The small molecule below binds the protein below.
Small molecule (SMILES): [H]/N=C(\N)N[C@H]1C=C(C(=O)O)O[C@@H]([C@H](O)[C@H](O)CO)[C@@H]1NC(C)=O

Binding-site contacts:
Ligand atom C3 contacts residue TYR324 of chain 3.A at 3.0 Å (hydrophobic).
Ligand atom O1A contacts residue ARG290 of chain 3.A at 2.8 Å (salt-bridge).
Ligand atom C11 contacts residue TRP98 of chain 3.A at 3.8 Å (hydrophobic).
Ligand atom O10 contacts residue ASP70 of chain 3.A at 3.3 Å.
Ligand atom CZ contacts residue GLU38 of chain 3.A at 3.6 Å.
Ligand atom C1 contacts residue TYR324 of chain 3.A at 3.0 Å (hydrophobic).
Ligand atom C11 contacts residue ILE142 of chain 3.A at 3.6 Å (hydrophobic).
Ligand atom C9 contacts residue ALA166 of chain 3.A at 3.7 Å (hydrophobic).
Ligand atom NH2 contacts residue ARG75 of chain 3.A at 3.4 Å (salt-bridge).
Ligand atom NH2 contacts residue TRP98 of chain 3.A at 2.8 Å (h-bond).
Ligand atom C3 contacts residue GLU38 of chain 3.A at 3.6 Å.
Ligand atom C6 contacts residue TYR324 of chain 3.A at 3.8 Å (hydrophobic).
Ligand atom O9 contacts residue ALA166 of chain 3.A at 3.3 Å.
Ligand atom O6 contacts residue TYR324 of chain 3.A at 3.4 Å (h-bond).
Ligand atom C1 contacts residue ARG290 of chain 3.A at 3.5 Å.
Ligand atom C4 contacts residue ASP70 of chain 3.A at 3.4 Å.
Ligand atom O1B contacts residue TYR324 of chain 3.A at 3.3 Å (h-bond).
Ligand atom C4 contacts residue TYR324 of chain 3.A at 3.7 Å (hydrophobic).
Ligand atom C9 contacts residue GLU196 of chain 3.A at 3.6 Å.
Ligand atom NH1 contacts residue GLU38 of chain 3.A at 3.8 Å.
Ligand atom NE contacts residue ASP70 of chain 3.A at 2.8 Å (salt-bridge).
Ligand atom C6 contacts residue GLU197 of chain 3.A at 3.8 Å.
Ligand atom C3 contacts residue ASP70 of chain 3.A at 3.2 Å.
Ligand atom C8 contacts residue GLU196 of chain 3.A at 3.6 Å.
Ligand atom CZ contacts residue TRP98 of chain 3.A at 3.4 Å (hydrophobic).
Ligand atom O8 contacts residue GLU196 of chain 3.A at 2.5 Å (salt-bridge).
Ligand atom O9 contacts residue ARG144 of chain 3.A at 3.7 Å.
Ligand atom C10 contacts residue ARG71 of chain 3.A at 3.7 Å.
Ligand atom NE contacts residue GLU38 of chain 3.A at 3.3 Å (salt-bridge).
Ligand atom O1B contacts residue ARG37 of chain 3.A at 2.8 Å (salt-bridge).
Ligand atom O9 contacts residue GLU196 of chain 3.A at 2.8 Å (salt-bridge).
Ligand atom O10 contacts residue ARG71 of chain 3.A at 2.7 Å (salt-bridge).
Ligand atom O1B contacts residue ARG290 of chain 3.A at 2.9 Å (salt-bridge).
Ligand atom C2 contacts residue TYR324 of chain 3.A at 2.8 Å (hydrophobic).
Ligand atom NH1 contacts residue TRP98 of chain 3.A at 3.2 Å (h-bond).
Ligand atom NH1 contacts residue GLU147 of chain 3.A at 3.0 Å (salt-bridge).
Ligand atom O1A contacts residue TYR324 of chain 3.A at 3.4 Å (h-bond).
Ligand atom C8 contacts residue LYS212 of chain 3.A at 3.7 Å.
Ligand atom O8 contacts residue LYS212 of chain 3.A at 2.7 Å (salt-bridge).
Ligand atom NH2 contacts residue ASP70 of chain 3.A at 3.0 Å (salt-bridge).

Sequence of chain 3.A:
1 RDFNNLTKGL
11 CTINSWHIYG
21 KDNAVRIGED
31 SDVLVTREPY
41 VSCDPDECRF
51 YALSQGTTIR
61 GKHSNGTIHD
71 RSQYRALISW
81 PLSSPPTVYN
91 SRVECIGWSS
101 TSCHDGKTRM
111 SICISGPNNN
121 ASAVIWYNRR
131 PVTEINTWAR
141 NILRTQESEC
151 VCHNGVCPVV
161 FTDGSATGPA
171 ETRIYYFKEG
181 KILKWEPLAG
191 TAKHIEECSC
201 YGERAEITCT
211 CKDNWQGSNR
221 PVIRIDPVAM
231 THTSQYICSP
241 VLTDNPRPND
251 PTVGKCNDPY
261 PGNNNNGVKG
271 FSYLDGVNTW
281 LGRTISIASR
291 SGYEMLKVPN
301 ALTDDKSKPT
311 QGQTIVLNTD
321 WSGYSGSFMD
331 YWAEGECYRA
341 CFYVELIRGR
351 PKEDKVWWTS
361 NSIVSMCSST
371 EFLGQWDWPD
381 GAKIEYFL